This protein binds this small molecule.
Small molecule (SMILES): Nc1ccn([C@H]2C[C@H](O)[C@@H](COP(=O)(O)O)O2)c(=O)n1

Sequence of chain 1.K:
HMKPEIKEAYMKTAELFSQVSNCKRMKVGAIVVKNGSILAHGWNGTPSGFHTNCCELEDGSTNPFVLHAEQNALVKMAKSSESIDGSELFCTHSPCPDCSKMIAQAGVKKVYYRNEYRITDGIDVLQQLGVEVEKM

Sequence of chain 1.A:
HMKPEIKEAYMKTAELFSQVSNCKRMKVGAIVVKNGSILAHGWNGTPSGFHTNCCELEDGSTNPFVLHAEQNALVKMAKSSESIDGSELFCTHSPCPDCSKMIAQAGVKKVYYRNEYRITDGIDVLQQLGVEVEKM

Sequence of chain 1.E:
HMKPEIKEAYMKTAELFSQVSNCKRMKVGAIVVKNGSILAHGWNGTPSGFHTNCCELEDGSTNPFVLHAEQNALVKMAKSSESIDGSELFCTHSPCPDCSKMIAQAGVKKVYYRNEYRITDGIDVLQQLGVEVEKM

Binding-site contacts:
Ligand atom C4 contacts residue TRP45 of chain 1.K at 3.5 Å (hydrophobic).
Ligand atom N1 contacts residue TRP45 of chain 1.K at 4.0 Å.
Ligand atom N4 contacts residue TRP45 of chain 1.K at 3.9 Å.
Ligand atom O3P contacts residue SER50 of chain 1.K at 2.8 Å (h-bond).
Ligand atom P contacts residue SER50 of chain 1.K at 3.9 Å.
Ligand atom C4 contacts residue HIS43 of chain 1.K at 3.9 Å.
Ligand atom N3 contacts residue TRP45 of chain 1.K at 3.7 Å.
Ligand atom C2 contacts residue GLY44 of chain 1.K at 4.1 Å.
Ligand atom C3' contacts residue TRP45 of chain 1.K at 4.1 Å (hydrophobic).
Ligand atom N4 contacts residue HIS43 of chain 1.K at 3.1 Å (h-bond).
Ligand atom O4' contacts residue GLN107 of chain 1.E at 3.3 Å (h-bond).
Ligand atom O4' contacts residue ASN74 of chain 1.K at 4.3 Å.
Ligand atom O3' contacts residue TRP45 of chain 1.K at 4.3 Å.
Ligand atom C4' contacts residue SER50 of chain 1.K at 3.9 Å.
Ligand atom C4' contacts residue GLN107 of chain 1.E at 3.8 Å.
Ligand atom C6 contacts residue TRP45 of chain 1.K at 3.9 Å (hydrophobic).
Ligand atom C2' contacts residue ASN74 of chain 1.K at 4.2 Å.
Ligand atom C3' contacts residue THR48 of chain 1.K at 3.3 Å.
Ligand atom O4' contacts residue SER50 of chain 1.K at 3.9 Å.
Ligand atom O3' contacts residue ASN74 of chain 1.K at 3.7 Å.
Ligand atom O3' contacts residue THR48 of chain 1.K at 2.7 Å (h-bond).
Ligand atom O2 contacts residue HIS43 of chain 1.K at 4.1 Å.
Ligand atom C5' contacts residue THR48 of chain 1.K at 3.6 Å.
Ligand atom C5' contacts residue SER50 of chain 1.K at 3.4 Å.
Ligand atom O2 contacts residue ASN74 of chain 1.K at 3.3 Å.
Ligand atom C4' contacts residue THR48 of chain 1.K at 3.3 Å.
Ligand atom C2 contacts residue TRP45 of chain 1.K at 4.1 Å (hydrophobic).
Ligand atom C1' contacts residue GLN107 of chain 1.E at 4.3 Å.
Ligand atom C2 contacts residue HIS43 of chain 1.K at 4.1 Å.
Ligand atom C2' contacts residue TRP45 of chain 1.K at 3.2 Å (hydrophobic).
Ligand atom N3 contacts residue GLY44 of chain 1.K at 4.0 Å.
Ligand atom C1' contacts residue ASN74 of chain 1.K at 3.9 Å.
Ligand atom C5' contacts residue PRO49 of chain 1.K at 4.1 Å (hydrophobic).
Ligand atom O2 contacts residue GLY44 of chain 1.K at 3.3 Å.
Ligand atom O3' contacts residue GLY47 of chain 1.K at 3.1 Å.
Ligand atom N4 contacts residue GLY38 of chain 1.A at 3.8 Å.
Ligand atom O5' contacts residue SER50 of chain 1.K at 3.7 Å.
Ligand atom O2 contacts residue TRP45 of chain 1.K at 3.3 Å (h-bond).
Ligand atom N3 contacts residue HIS43 of chain 1.K at 3.1 Å (h-bond).
Ligand atom C5 contacts residue TRP45 of chain 1.K at 3.7 Å (hydrophobic).